Binding-site contacts:
Ligand atom C6 contacts residue LEU212 of chain 2.F at 4.1 Å (hydrophobic).
Ligand atom C9 contacts residue ALA202 of chain 2.F at 3.6 Å (hydrophobic).
Ligand atom N2 contacts residue HIS161 of chain 2.F at 3.9 Å.
Ligand atom C8 contacts residue LEU204 of chain 2.F at 4.2 Å (hydrophobic).
Ligand atom C5 contacts residue NAP1 of chain 2.Q at 4.0 Å.
Ligand atom C contacts residue MET110 of chain 2.F at 3.5 Å (hydrophobic).
Ligand atom C19 contacts residue ILE172 of chain 2.F at 4.0 Å (hydrophobic).
Ligand atom C9 contacts residue LEU204 of chain 2.F at 3.9 Å (hydrophobic).
Ligand atom C contacts residue NAP1 of chain 2.Q at 4.3 Å.
Ligand atom C10 contacts residue ALA219 of chain 2.F at 3.6 Å (hydrophobic).
Ligand atom C19 contacts residue HIS161 of chain 2.F at 3.5 Å.
Ligand atom C16 contacts residue LEU212 of chain 2.F at 3.8 Å (hydrophobic).
Ligand atom C2 contacts residue TRP169 of chain 2.F at 3.7 Å (hydrophobic).
Ligand atom N contacts residue MET110 of chain 2.F at 3.9 Å.
Ligand atom C17 contacts residue NAP1 of chain 2.Q at 3.7 Å.
Ligand atom C7 contacts residue LEU212 of chain 2.F at 4.2 Å (hydrophobic).
Ligand atom C5 contacts residue VAL208 of chain 2.F at 3.7 Å (hydrophobic).
Ligand atom C8 contacts residue ALA202 of chain 2.F at 3.7 Å (hydrophobic).
Ligand atom C4 contacts residue VAL208 of chain 2.F at 4.2 Å (hydrophobic).
Ligand atom C20 contacts residue ILE172 of chain 2.F at 3.8 Å (hydrophobic).
Ligand atom N1 contacts residue LEU212 of chain 2.F at 3.6 Å.
Ligand atom C18 contacts residue NAP1 of chain 2.Q at 3.5 Å.
Ligand atom C15 contacts residue TRP169 of chain 2.F at 4.2 Å (hydrophobic).
Ligand atom O contacts residue NAP1 of chain 2.Q at 3.3 Å (h-bond).
Ligand atom C11 contacts residue ALA219 of chain 2.F at 4.0 Å (hydrophobic).
Ligand atom C20 contacts residue TRP169 of chain 2.F at 3.9 Å (hydrophobic).
Ligand atom N contacts residue NAP1 of chain 2.Q at 4.1 Å.
Ligand atom C16 contacts residue TRP169 of chain 2.F at 3.5 Å (hydrophobic).
Ligand atom C15 contacts residue ASP166 of chain 2.F at 3.8 Å.
Ligand atom C12 contacts residue LEU212 of chain 2.F at 3.9 Å (hydrophobic).
Ligand atom C10 contacts residue ALA223 of chain 2.F at 3.4 Å (hydrophobic).
Ligand atom C18 contacts residue HIS161 of chain 2.F at 2.9 Å.
Ligand atom C2 contacts residue ILE211 of chain 2.F at 4.2 Å (hydrophobic).
Ligand atom C19 contacts residue NAP1 of chain 2.Q at 3.6 Å.
Ligand atom O contacts residue MET110 of chain 2.F at 2.5 Å.
Ligand atom C16 contacts residue ILE211 of chain 2.F at 3.5 Å (hydrophobic).
Ligand atom C13 contacts residue LEU212 of chain 2.F at 3.8 Å (hydrophobic).
Ligand atom C9 contacts residue ALA223 of chain 2.F at 3.7 Å (hydrophobic).
Ligand atom N contacts residue VAL208 of chain 2.F at 3.8 Å.
Ligand atom C3 contacts residue ILE211 of chain 2.F at 4.2 Å (hydrophobic).

The protein below binds the small molecule below.
Small molecule (SMILES): CC1(C)c2[nH]c3ccccc3c2C[C@@]23CN4CCC[C@]4(C[C@@H]12)C(=O)N3

Sequence of chain 2.F:
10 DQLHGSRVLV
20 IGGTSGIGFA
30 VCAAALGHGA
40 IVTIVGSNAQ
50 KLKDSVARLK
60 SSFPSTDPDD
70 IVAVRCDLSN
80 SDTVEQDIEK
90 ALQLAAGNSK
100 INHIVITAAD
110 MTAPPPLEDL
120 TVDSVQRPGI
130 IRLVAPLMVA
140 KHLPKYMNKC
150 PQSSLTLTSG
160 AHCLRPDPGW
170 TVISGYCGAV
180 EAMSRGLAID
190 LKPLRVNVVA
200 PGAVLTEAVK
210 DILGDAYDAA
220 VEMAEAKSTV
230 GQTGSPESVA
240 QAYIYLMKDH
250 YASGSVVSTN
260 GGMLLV